Sequence of chain 1.A:
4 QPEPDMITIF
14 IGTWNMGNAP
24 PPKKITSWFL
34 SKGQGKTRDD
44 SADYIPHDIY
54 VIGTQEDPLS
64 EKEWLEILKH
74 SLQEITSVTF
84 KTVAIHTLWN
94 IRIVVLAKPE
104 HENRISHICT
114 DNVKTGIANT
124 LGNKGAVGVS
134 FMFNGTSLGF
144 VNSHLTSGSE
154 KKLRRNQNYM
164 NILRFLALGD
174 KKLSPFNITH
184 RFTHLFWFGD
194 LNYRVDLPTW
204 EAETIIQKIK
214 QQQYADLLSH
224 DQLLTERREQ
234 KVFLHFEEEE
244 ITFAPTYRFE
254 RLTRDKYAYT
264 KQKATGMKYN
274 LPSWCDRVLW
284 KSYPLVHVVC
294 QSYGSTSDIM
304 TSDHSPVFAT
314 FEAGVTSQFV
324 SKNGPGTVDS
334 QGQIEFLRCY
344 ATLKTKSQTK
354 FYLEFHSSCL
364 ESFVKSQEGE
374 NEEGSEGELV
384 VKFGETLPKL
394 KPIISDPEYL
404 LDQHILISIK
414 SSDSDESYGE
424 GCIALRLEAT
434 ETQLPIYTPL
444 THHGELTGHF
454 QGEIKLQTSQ

Binding-site contacts:
Ligand atom C05 contacts residue ILE78 of chain 1.A at 3.6 Å (hydrophobic).
Ligand atom C06 contacts residue ILE78 of chain 1.A at 3.5 Å (hydrophobic).
Ligand atom C07 contacts residue GLU77 of chain 1.A at 4.1 Å.
Ligand atom C06 contacts residue SER80 of chain 1.A at 3.5 Å.
Ligand atom C02 contacts residue TYR47 of chain 1.A at 4.0 Å (hydrophobic).
Ligand atom N04 contacts residue SER80 of chain 1.A at 4.4 Å.
Ligand atom O03 contacts residue THR79 of chain 1.A at 4.1 Å.
Ligand atom C06 contacts residue TYR47 of chain 1.A at 4.2 Å (hydrophobic).
Ligand atom C01 contacts residue TYR47 of chain 1.A at 4.0 Å (hydrophobic).
Ligand atom C06 contacts residue GLU77 of chain 1.A at 3.7 Å.
Ligand atom O03 contacts residue TYR47 of chain 1.A at 4.2 Å.
Ligand atom C05 contacts residue SER80 of chain 1.A at 3.4 Å.
Ligand atom C10 contacts residue TYR47 of chain 1.A at 3.5 Å (hydrophobic).
Ligand atom C07 contacts residue SER80 of chain 1.A at 3.4 Å.
Ligand atom N04 contacts residue TYR47 of chain 1.A at 3.8 Å.
Ligand atom C05 contacts residue THR79 of chain 1.A at 4.1 Å.
Ligand atom C05 contacts residue TYR47 of chain 1.A at 4.0 Å (hydrophobic).

A small-molecule ligand and the protein it binds are described below.
Small molecule (SMILES): CC(=O)N1CCCNCC1